A small-molecule ligand and the protein it binds are described below.
Small molecule (SMILES): NC(=O)c1cccc(O)c1O

Sequence of chain 1.B:
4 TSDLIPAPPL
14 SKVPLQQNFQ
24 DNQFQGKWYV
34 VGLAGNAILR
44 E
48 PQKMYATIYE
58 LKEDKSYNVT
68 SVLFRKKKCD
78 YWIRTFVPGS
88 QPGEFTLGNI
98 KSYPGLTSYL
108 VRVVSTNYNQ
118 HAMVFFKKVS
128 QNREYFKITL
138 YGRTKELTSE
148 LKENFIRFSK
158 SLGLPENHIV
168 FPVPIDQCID

Binding-site contacts:
Ligand atom C7 contacts residue FE1 of chain 1.G at 4.2 Å.
Ligand atom O4 contacts residue TYR106 of chain 1.B at 2.8 Å (h-bond).
Ligand atom C19 contacts residue LYS134 of chain 1.B at 4.2 Å.
Ligand atom N1 contacts residue DB11 of chain 1.I at 4.3 Å.
Ligand atom C13 contacts residue LYS125 of chain 1.B at 4.3 Å.
Ligand atom C4 contacts residue LYS125 of chain 1.B at 3.7 Å.
Ligand atom C4 contacts residue TYR106 of chain 1.B at 3.8 Å (hydrophobic).
Ligand atom C1 contacts residue DB11 of chain 1.I at 3.6 Å.
Ligand atom C19 contacts residue LYS125 of chain 1.B at 4.3 Å.
Ligand atom C10 contacts residue TYR132 of chain 1.B at 4.3 Å (hydrophobic).
Ligand atom C10 contacts residue LYS134 of chain 1.B at 3.8 Å.
Ligand atom C4 contacts residue LYS134 of chain 1.B at 4.1 Å.
Ligand atom C16 contacts residue FE1 of chain 1.G at 4.3 Å.
Ligand atom C16 contacts residue LYS134 of chain 1.B at 3.7 Å.
Ligand atom C7 contacts residue PHE123 of chain 1.B at 3.2 Å (hydrophobic).
Ligand atom O1 contacts residue LYS134 of chain 1.B at 3.8 Å.
Ligand atom O4 contacts residue DB11 of chain 1.I at 2.3 Å (h-bond).
Ligand atom C4 contacts residue FE1 of chain 1.G at 2.8 Å.
Ligand atom C1 contacts residue LYS125 of chain 1.B at 3.4 Å.
Ligand atom C10 contacts residue PHE123 of chain 1.B at 3.3 Å (hydrophobic).
Ligand atom C1 contacts residue LYS134 of chain 1.B at 3.8 Å.
Ligand atom O1 contacts residue DB11 of chain 1.I at 2.4 Å (h-bond).
Ligand atom C7 contacts residue LYS125 of chain 1.B at 4.2 Å.
Ligand atom C13 contacts residue LYS134 of chain 1.B at 3.7 Å.
Ligand atom O7 contacts residue ALA40 of chain 1.B at 3.5 Å.
Ligand atom C13 contacts residue PHE123 of chain 1.B at 4.3 Å (hydrophobic).
Ligand atom O1 contacts residue LYS125 of chain 1.B at 3.2 Å (salt-bridge).
Ligand atom C4 contacts residue PHE123 of chain 1.B at 4.3 Å (hydrophobic).
Ligand atom C4 contacts residue DB11 of chain 1.I at 3.5 Å.
Ligand atom O4 contacts residue FE1 of chain 1.G at 2.0 Å.
Ligand atom C16 contacts residue LYS125 of chain 1.B at 3.8 Å.
Ligand atom C13 contacts residue PHE133 of chain 1.B at 3.6 Å (hydrophobic).
Ligand atom C7 contacts residue TYR106 of chain 1.B at 4.2 Å (hydrophobic).
Ligand atom C1 contacts residue FE1 of chain 1.G at 2.9 Å.
Ligand atom C7 contacts residue LYS134 of chain 1.B at 4.3 Å.
Ligand atom C10 contacts residue PHE133 of chain 1.B at 3.9 Å (hydrophobic).
Ligand atom O7 contacts residue PHE133 of chain 1.B at 4.0 Å.
Ligand atom N1 contacts residue LYS125 of chain 1.B at 4.2 Å.
Ligand atom O1 contacts residue FE1 of chain 1.G at 2.2 Å.
Ligand atom O4 contacts residue LYS125 of chain 1.B at 4.0 Å.